The protein below binds the small molecule below.
Small molecule (SMILES): COc1ccc2c(c1)c(CC(=O)NCCCCNS(=O)(=O)c1cccc3c(N(C)C)cccc13)c(C)n2C(=O)c1ccc(Cl)cc1

Sequence of chain 1.B:
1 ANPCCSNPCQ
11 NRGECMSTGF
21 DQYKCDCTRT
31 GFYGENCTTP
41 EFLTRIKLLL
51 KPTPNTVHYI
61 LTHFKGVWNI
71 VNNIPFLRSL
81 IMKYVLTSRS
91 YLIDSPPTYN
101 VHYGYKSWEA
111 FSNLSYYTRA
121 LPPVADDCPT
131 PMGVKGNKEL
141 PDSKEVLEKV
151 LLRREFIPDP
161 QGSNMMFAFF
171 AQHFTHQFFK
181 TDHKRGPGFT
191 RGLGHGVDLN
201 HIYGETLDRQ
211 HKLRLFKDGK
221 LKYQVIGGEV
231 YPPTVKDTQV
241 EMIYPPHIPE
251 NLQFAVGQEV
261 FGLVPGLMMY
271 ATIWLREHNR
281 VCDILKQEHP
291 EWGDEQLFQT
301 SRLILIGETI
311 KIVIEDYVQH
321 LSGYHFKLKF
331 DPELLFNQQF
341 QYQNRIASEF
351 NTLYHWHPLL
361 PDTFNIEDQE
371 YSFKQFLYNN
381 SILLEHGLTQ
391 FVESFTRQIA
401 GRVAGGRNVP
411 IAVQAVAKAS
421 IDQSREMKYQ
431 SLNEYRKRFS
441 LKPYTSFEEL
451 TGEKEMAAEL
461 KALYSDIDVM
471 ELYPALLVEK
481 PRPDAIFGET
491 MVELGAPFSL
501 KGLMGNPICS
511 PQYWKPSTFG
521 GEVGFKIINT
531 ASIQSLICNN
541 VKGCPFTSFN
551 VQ

Binding-site contacts:
Ligand atom CAQ contacts residue GLY495 of chain 1.B at 3.5 Å.
Ligand atom SBB contacts residue SER88 of chain 1.B at 3.6 Å.
Ligand atom OBQ contacts residue LEU321 of chain 1.B at 3.6 Å.
Ligand atom CBR contacts residue SER322 of chain 1.B at 3.5 Å.
Ligand atom CAR contacts residue GLY495 of chain 1.B at 3.3 Å.
Ligand atom CAT contacts residue TRP356 of chain 1.B at 3.7 Å (hydrophobic).
Ligand atom CAE contacts residue ALA496 of chain 1.B at 3.6 Å (hydrophobic).
Ligand atom CAC contacts residue ALA496 of chain 1.B at 3.7 Å (hydrophobic).
Ligand atom CAT contacts residue TYR354 of chain 1.B at 3.6 Å (hydrophobic).
Ligand atom CBP contacts residue ALA496 of chain 1.B at 3.7 Å (hydrophobic).
Ligand atom OBD contacts residue TYR84 of chain 1.B at 3.0 Å.
Ligand atom OAO contacts residue SER499 of chain 1.B at 2.9 Å (h-bond).
Ligand atom OBQ contacts residue VAL492 of chain 1.B at 3.4 Å.
Ligand atom CLAV contacts residue MET491 of chain 1.B at 3.7 Å.
Ligand atom CAR contacts residue ALA496 of chain 1.B at 3.5 Å (hydrophobic).
Ligand atom OBE contacts residue SER88 of chain 1.B at 3.5 Å (h-bond).
Ligand atom CAU contacts residue SER499 of chain 1.B at 3.7 Å.
Ligand atom CLAV contacts residue TRP356 of chain 1.B at 3.6 Å.
Ligand atom OAN contacts residue ALA496 of chain 1.B at 3.4 Å.
Ligand atom CAL contacts residue VAL492 of chain 1.B at 3.6 Å (hydrophobic).
Ligand atom CBP contacts residue LEU500 of chain 1.B at 3.7 Å (hydrophobic).
Ligand atom OBD contacts residue SER88 of chain 1.B at 2.7 Å (h-bond).
Ligand atom CAZ contacts residue VAL57 of chain 1.B at 3.7 Å (hydrophobic).
Ligand atom CAE contacts residue VAL318 of chain 1.B at 3.5 Å (hydrophobic).
Ligand atom CAR contacts residue MET491 of chain 1.B at 3.5 Å (hydrophobic).
Ligand atom OBQ contacts residue SER322 of chain 1.B at 3.5 Å.
Ligand atom CBC contacts residue TYR84 of chain 1.B at 3.6 Å (hydrophobic).
Ligand atom CAL contacts residue SER322 of chain 1.B at 3.6 Å.
Ligand atom CAQ contacts residue ALA496 of chain 1.B at 3.3 Å (hydrophobic).
Ligand atom NAD contacts residue TYR324 of chain 1.B at 3.0 Å (h-bond).
Ligand atom OAO contacts residue VAL318 of chain 1.B at 3.3 Å.
Ligand atom CAW contacts residue TYR324 of chain 1.B at 3.7 Å (hydrophobic).
Ligand atom CAK contacts residue VAL492 of chain 1.B at 3.6 Å (hydrophobic).
Ligand atom CAM contacts residue VAL492 of chain 1.B at 3.6 Å (hydrophobic).
Ligand atom CBR contacts residue HIS58 of chain 1.B at 3.7 Å.
Ligand atom CBP contacts residue VAL318 of chain 1.B at 3.6 Å (hydrophobic).
Ligand atom CBI contacts residue VAL57 of chain 1.B at 3.5 Å (hydrophobic).
Ligand atom CAY contacts residue TYR324 of chain 1.B at 3.7 Å (hydrophobic).
Ligand atom OBE contacts residue ARG89 of chain 1.B at 3.2 Å (salt-bridge).
Ligand atom CBR contacts residue TYR324 of chain 1.B at 3.3 Å (hydrophobic).